Sequence of chain 1.B:
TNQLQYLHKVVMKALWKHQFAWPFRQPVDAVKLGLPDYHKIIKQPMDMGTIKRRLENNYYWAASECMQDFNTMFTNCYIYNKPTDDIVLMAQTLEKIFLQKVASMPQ

Binding-site contacts:
Ligand atom C31 contacts residue TRP25 of chain 1.B at 3.7 Å (hydrophobic).
Ligand atom C19 contacts residue LEU36 of chain 1.B at 3.8 Å (hydrophobic).
Ligand atom C24 contacts residue GLN29 of chain 1.B at 3.8 Å.
Ligand atom O22 contacts residue LYS35 of chain 1.B at 3.7 Å.
Ligand atom C11 contacts residue ILE90 of chain 1.B at 4.0 Å (hydrophobic).
Ligand atom C34 contacts residue PRO26 of chain 1.B at 3.9 Å (hydrophobic).
Ligand atom C33 contacts residue TRP25 of chain 1.B at 3.2 Å (hydrophobic).
Ligand atom C07 contacts residue ILE90 of chain 1.B at 3.9 Å (hydrophobic).
Ligand atom C11 contacts residue VAL31 of chain 1.B at 3.7 Å (hydrophobic).
Ligand atom C34 contacts residue TRP25 of chain 1.B at 3.4 Å (hydrophobic).
Ligand atom C15 contacts residue LEU36 of chain 1.B at 3.6 Å (hydrophobic).
Ligand atom O23 contacts residue LEU36 of chain 1.B at 3.6 Å.
Ligand atom C17 contacts residue TRP25 of chain 1.B at 3.7 Å (hydrophobic).
Ligand atom C36 contacts residue ILE90 of chain 1.B at 3.8 Å (hydrophobic).
Ligand atom C07 contacts residue LEU36 of chain 1.B at 3.9 Å (hydrophobic).
Ligand atom C35 contacts residue MET93 of chain 1.B at 3.9 Å (hydrophobic).
Ligand atom C09 contacts residue VAL31 of chain 1.B at 3.8 Å (hydrophobic).
Ligand atom C06 contacts residue ASN84 of chain 1.B at 3.5 Å.
Ligand atom C18 contacts residue LEU36 of chain 1.B at 4.0 Å (hydrophobic).
Ligand atom C09 contacts residue ILE90 of chain 1.B at 3.4 Å (hydrophobic).
Ligand atom C20 contacts residue GLN29 of chain 1.B at 4.0 Å.
Ligand atom C34 contacts residue MET93 of chain 1.B at 3.3 Å (hydrophobic).
Ligand atom N01 contacts residue TYR83 of chain 1.B at 3.9 Å.
Ligand atom C17 contacts residue LEU36 of chain 1.B at 3.5 Å (hydrophobic).
Ligand atom C08 contacts residue PRO26 of chain 1.B at 3.2 Å (hydrophobic).
Ligand atom C19 contacts residue PRO26 of chain 1.B at 3.8 Å (hydrophobic).
Ligand atom C18 contacts residue TRP25 of chain 1.B at 3.9 Å (hydrophobic).
Ligand atom C20 contacts residue TRP25 of chain 1.B at 3.9 Å (hydrophobic).
Ligand atom C11 contacts residue PHE27 of chain 1.B at 3.8 Å (hydrophobic).
Ligand atom C02 contacts residue ASN84 of chain 1.B at 3.4 Å.
Ligand atom O10 contacts residue ASN84 of chain 1.B at 3.0 Å (h-bond).
Ligand atom N01 contacts residue ASN84 of chain 1.B at 2.7 Å (h-bond).
Ligand atom C05 contacts residue ILE90 of chain 1.B at 3.5 Å (hydrophobic).
Ligand atom C16 contacts residue LEU36 of chain 1.B at 3.3 Å (hydrophobic).
Ligand atom N04 contacts residue ILE90 of chain 1.B at 3.8 Å.
Ligand atom C13 contacts residue LEU36 of chain 1.B at 3.5 Å (hydrophobic).
Ligand atom C35 contacts residue PRO26 of chain 1.B at 3.6 Å (hydrophobic).
Ligand atom C35 contacts residue ILE90 of chain 1.B at 3.4 Å (hydrophobic).
Ligand atom C02 contacts residue LEU38 of chain 1.B at 3.9 Å (hydrophobic).
Ligand atom C08 contacts residue ILE90 of chain 1.B at 3.7 Å (hydrophobic).

A protein and the small-molecule ligand that binds it are described below.
Small molecule (SMILES): Cc1cc2n3c(c[nH]c(=O)c13)CN(C(=O)c1cccc3ccccc13)c1ccc(CS(C)(=O)=O)cc1-2